Binding-site contacts:
Ligand atom C2 contacts residue ASN709 of chain 1.A at 2.4 Å.
Ligand atom C4 contacts residue ASN709 of chain 1.A at 4.2 Å.
Ligand atom N2 contacts residue ASN709 of chain 1.A at 2.9 Å (h-bond).
Ligand atom C3 contacts residue ASN709 of chain 1.A at 3.8 Å.
Ligand atom O7 contacts residue ASN709 of chain 1.A at 4.1 Å.
Ligand atom O5 contacts residue ASN709 of chain 1.A at 2.3 Å (h-bond).
Ligand atom C7 contacts residue ASN709 of chain 1.A at 3.7 Å.
Ligand atom O7 contacts residue ILE1130 of chain 1.A at 4.4 Å.
Ligand atom C1 contacts residue ASN709 of chain 1.A at 1.4 Å.
Ligand atom C8 contacts residue GLY1131 of chain 1.A at 3.8 Å.
Ligand atom C5 contacts residue ASN709 of chain 1.A at 3.6 Å.

Sequence of chain 1.A:
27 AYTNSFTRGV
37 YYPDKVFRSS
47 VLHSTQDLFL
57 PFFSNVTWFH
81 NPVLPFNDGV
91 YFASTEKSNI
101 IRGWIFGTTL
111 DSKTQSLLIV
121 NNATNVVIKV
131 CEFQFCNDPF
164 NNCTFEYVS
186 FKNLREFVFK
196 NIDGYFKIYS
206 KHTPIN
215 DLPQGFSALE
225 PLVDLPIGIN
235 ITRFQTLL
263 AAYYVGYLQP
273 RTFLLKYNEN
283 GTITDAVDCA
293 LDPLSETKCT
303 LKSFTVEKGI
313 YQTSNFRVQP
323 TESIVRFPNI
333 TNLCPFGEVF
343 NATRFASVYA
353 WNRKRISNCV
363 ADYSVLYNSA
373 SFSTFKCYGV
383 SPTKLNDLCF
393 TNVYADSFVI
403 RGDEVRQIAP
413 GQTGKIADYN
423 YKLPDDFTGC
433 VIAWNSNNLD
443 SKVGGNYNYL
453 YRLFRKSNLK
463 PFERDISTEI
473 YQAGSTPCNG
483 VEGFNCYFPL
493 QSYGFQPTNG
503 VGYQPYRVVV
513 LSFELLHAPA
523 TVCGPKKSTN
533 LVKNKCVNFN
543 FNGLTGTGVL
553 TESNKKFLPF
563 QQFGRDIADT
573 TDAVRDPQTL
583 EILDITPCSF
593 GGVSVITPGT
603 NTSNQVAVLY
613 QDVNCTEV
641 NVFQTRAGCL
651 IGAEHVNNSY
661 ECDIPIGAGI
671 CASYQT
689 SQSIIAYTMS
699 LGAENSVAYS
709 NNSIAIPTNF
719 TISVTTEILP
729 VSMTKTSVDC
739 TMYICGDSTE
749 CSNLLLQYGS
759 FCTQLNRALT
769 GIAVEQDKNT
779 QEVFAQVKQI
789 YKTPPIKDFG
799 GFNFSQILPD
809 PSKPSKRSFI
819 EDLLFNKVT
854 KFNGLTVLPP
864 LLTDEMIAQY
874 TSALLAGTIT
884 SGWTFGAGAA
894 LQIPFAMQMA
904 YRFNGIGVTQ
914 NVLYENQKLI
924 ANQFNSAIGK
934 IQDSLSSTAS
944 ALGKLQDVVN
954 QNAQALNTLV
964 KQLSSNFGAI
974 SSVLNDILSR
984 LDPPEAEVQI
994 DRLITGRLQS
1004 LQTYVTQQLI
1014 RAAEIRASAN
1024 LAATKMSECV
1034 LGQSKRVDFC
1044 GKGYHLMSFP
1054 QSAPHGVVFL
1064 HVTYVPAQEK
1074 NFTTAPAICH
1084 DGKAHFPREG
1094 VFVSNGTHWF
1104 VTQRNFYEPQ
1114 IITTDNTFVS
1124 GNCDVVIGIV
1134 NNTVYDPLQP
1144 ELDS

This small molecule binds to this protein.
Small molecule (SMILES): CC(=O)N[C@@H]1[C@@H](O)[C@H](O)[C@@H](CO)O[C@H]1O